Sequence of chain 1.D:
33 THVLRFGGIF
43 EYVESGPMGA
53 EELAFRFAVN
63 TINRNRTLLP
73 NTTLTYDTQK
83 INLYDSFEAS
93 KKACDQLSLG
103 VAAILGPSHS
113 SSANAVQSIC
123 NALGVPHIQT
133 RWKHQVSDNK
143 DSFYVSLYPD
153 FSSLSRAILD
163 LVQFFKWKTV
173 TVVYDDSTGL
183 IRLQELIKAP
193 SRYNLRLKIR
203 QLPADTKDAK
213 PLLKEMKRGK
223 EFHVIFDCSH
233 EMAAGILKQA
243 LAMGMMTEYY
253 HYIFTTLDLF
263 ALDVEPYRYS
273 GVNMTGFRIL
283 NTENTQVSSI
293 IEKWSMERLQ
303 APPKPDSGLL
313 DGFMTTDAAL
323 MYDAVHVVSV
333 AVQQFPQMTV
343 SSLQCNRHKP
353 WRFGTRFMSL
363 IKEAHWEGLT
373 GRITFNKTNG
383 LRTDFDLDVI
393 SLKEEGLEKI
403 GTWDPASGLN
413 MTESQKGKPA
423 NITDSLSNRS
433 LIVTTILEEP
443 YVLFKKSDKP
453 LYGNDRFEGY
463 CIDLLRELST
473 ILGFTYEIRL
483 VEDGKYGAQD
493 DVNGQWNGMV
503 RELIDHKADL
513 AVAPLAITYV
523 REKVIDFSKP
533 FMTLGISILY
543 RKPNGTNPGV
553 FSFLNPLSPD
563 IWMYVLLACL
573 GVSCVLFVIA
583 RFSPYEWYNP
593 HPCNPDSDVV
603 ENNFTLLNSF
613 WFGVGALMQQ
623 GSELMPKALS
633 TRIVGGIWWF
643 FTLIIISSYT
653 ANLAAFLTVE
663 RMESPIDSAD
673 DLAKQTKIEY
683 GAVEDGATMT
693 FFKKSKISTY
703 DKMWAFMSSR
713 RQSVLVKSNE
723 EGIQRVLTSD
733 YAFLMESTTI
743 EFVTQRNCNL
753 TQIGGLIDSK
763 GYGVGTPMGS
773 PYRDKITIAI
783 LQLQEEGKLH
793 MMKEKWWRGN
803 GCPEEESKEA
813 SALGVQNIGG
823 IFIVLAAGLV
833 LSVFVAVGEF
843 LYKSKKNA

A small-molecule ligand and the protein it binds are described below.
Small molecule (SMILES): CC(=O)N[C@@H]1[C@@H](O)[C@H](O)[C@@H](CO)O[C@H]1O

Binding-site contacts:
Ligand atom O5 contacts residue ASN751 of chain 1.D at 2.2 Å (h-bond).
Ligand atom O7 contacts residue ASN749 of chain 1.D at 3.0 Å (h-bond).
Ligand atom C1 contacts residue ASN751 of chain 1.D at 1.7 Å.
Ligand atom C7 contacts residue ASN751 of chain 1.D at 3.7 Å.
Ligand atom C6 contacts residue ASN751 of chain 1.D at 4.5 Å.
Ligand atom C2 contacts residue ASN751 of chain 1.D at 3.1 Å.
Ligand atom C3 contacts residue ASN751 of chain 1.D at 4.2 Å.
Ligand atom C8 contacts residue CYS750 of chain 1.D at 3.6 Å (hydrophobic).
Ligand atom O7 contacts residue CYS750 of chain 1.D at 3.2 Å (h-bond).
Ligand atom C4 contacts residue ASN751 of chain 1.D at 4.4 Å.
Ligand atom C5 contacts residue ASN751 of chain 1.D at 3.5 Å.
Ligand atom C1 contacts residue ASN749 of chain 1.D at 3.9 Å.
Ligand atom C7 contacts residue ASN749 of chain 1.D at 3.9 Å.
Ligand atom C7 contacts residue CYS750 of chain 1.D at 3.7 Å (hydrophobic).
Ligand atom C2 contacts residue ASN749 of chain 1.D at 3.8 Å.
Ligand atom O7 contacts residue ASN751 of chain 1.D at 3.7 Å.
Ligand atom N2 contacts residue ASN751 of chain 1.D at 2.9 Å (h-bond).
Ligand atom O5 contacts residue LEU729 of chain 1.D at 4.1 Å.
Ligand atom O5 contacts residue ASN749 of chain 1.D at 4.4 Å.
Ligand atom N2 contacts residue ASN749 of chain 1.D at 4.0 Å.